The small molecule below binds the protein below.
Small molecule (SMILES): CC(=O)N[C@@H]1[C@@H](O)[C@H](O)[C@@H](CO)O[C@H]1O

Sequence of chain 1.A:
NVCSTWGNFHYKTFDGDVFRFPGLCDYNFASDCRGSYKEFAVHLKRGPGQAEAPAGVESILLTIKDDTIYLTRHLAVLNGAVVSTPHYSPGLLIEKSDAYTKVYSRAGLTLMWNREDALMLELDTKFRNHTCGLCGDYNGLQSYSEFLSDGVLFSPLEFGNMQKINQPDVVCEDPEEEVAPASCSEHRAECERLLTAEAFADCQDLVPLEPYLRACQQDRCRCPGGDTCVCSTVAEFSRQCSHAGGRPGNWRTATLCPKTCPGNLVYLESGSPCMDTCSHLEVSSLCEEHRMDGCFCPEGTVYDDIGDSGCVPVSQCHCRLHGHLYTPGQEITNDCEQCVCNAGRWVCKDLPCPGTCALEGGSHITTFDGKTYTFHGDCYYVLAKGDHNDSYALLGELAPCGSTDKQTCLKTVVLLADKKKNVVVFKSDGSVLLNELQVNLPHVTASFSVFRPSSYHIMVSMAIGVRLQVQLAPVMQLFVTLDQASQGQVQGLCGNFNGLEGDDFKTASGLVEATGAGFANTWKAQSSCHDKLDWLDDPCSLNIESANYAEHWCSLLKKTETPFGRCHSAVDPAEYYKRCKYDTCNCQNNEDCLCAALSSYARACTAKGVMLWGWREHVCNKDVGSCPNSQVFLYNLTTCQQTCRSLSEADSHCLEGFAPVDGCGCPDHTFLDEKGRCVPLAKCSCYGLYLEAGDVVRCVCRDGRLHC

Binding-site contacts:
Ligand atom C4 contacts residue ASN650 of chain 1.A at 4.2 Å.
Ligand atom C8 contacts residue ASN650 of chain 1.A at 4.2 Å.
Ligand atom C1 contacts residue TRP627 of chain 1.A at 3.3 Å (hydrophobic).
Ligand atom C5 contacts residue ASN650 of chain 1.A at 3.6 Å.
Ligand atom C6 contacts residue TRP627 of chain 1.A at 4.0 Å (hydrophobic).
Ligand atom O7 contacts residue PRO681 of chain 1.A at 4.0 Å.
Ligand atom C7 contacts residue ASN650 of chain 1.A at 3.9 Å.
Ligand atom C5 contacts residue TRP627 of chain 1.A at 3.7 Å (hydrophobic).
Ligand atom C2 contacts residue ASN650 of chain 1.A at 2.5 Å.
Ligand atom O5 contacts residue ASN650 of chain 1.A at 2.4 Å (h-bond).
Ligand atom C3 contacts residue ASN650 of chain 1.A at 3.6 Å.
Ligand atom C1 contacts residue ASN650 of chain 1.A at 1.4 Å.
Ligand atom O3 contacts residue ASN650 of chain 1.A at 3.8 Å.
Ligand atom N2 contacts residue ASN650 of chain 1.A at 3.4 Å (h-bond).
Ligand atom O7 contacts residue ASP682 of chain 1.A at 4.2 Å.
Ligand atom O5 contacts residue TRP627 of chain 1.A at 2.9 Å.
Ligand atom O7 contacts residue ASN650 of chain 1.A at 4.5 Å.